Binding-site contacts:
Ligand atom C5 contacts residue ASN23 of chain 1.A at 3.7 Å.
Ligand atom C8 contacts residue ASN23 of chain 1.A at 3.6 Å.
Ligand atom O5 contacts residue GLN15 of chain 1.A at 3.7 Å.
Ligand atom C8 contacts residue LYS22 of chain 1.A at 3.8 Å.
Ligand atom C1 contacts residue ASN23 of chain 1.A at 1.4 Å.
Ligand atom O5 contacts residue ASN23 of chain 1.A at 2.4 Å (h-bond).
Ligand atom C3 contacts residue ASN23 of chain 1.A at 3.8 Å.
Ligand atom C2 contacts residue ASN23 of chain 1.A at 2.5 Å.
Ligand atom N2 contacts residue ASN23 of chain 1.A at 2.8 Å (h-bond).
Ligand atom C6 contacts residue GLN15 of chain 1.A at 4.3 Å.
Ligand atom O7 contacts residue ASN23 of chain 1.A at 4.2 Å.
Ligand atom C4 contacts residue ASN23 of chain 1.A at 4.2 Å.
Ligand atom C5 contacts residue GLN15 of chain 1.A at 4.5 Å.
Ligand atom C7 contacts residue ASN23 of chain 1.A at 3.4 Å.
Ligand atom C1 contacts residue GLN15 of chain 1.A at 4.5 Å.

The protein below binds the small molecule below.
Small molecule (SMILES): CC(=O)N[C@@H]1[C@@H](O)[C@H](O)[C@@H](CO)O[C@H]1O

Sequence of chain 1.A:
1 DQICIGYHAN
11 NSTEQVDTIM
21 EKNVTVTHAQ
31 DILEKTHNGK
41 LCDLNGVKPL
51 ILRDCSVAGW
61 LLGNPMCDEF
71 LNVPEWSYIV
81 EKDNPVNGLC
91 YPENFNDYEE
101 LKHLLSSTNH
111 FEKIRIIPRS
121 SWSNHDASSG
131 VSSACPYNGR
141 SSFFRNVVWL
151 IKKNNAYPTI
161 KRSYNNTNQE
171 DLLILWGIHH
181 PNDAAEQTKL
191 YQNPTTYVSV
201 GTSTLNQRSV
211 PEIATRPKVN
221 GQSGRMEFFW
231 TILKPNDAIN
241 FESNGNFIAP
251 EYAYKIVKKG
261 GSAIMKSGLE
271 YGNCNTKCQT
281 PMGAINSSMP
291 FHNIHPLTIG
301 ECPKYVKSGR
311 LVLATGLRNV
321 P